Binding-site contacts:
Ligand atom O1G contacts residue GLY17 of chain 1.A at 2.7 Å (h-bond).
Ligand atom C2 contacts residue ASP154 of chain 1.A at 3.2 Å.
Ligand atom O2' contacts residue ASN18 of chain 1.A at 3.3 Å (h-bond).
Ligand atom C5 contacts residue PHE151 of chain 1.A at 3.3 Å (hydrophobic).
Ligand atom C6 contacts residue PHE151 of chain 1.A at 3.4 Å (hydrophobic).
Ligand atom O1G contacts residue THR16 of chain 1.A at 2.9 Å (h-bond).
Ligand atom O2A contacts residue MG1 of chain 1.J at 2.1 Å.
Ligand atom O3G contacts residue MG1 of chain 1.J at 2.4 Å.
Ligand atom O1A contacts residue LYS21 of chain 1.A at 2.8 Å (salt-bridge).
Ligand atom O1B contacts residue LYS91 of chain 1.A at 3.1 Å (salt-bridge).
Ligand atom N7 contacts residue ARG180 of chain 1.A at 3.4 Å (salt-bridge).
Ligand atom O3B contacts residue LYS21 of chain 1.A at 2.9 Å (salt-bridge).
Ligand atom O2B contacts residue ASN18 of chain 1.A at 3.0 Å (h-bond).
Ligand atom O4' contacts residue TRP153 of chain 1.A at 3.1 Å (h-bond).
Ligand atom O3A contacts residue MG1 of chain 1.J at 3.4 Å.
Ligand atom O2G contacts residue LYS21 of chain 1.A at 3.4 Å (salt-bridge).
Ligand atom C2' contacts residue ASN18 of chain 1.A at 3.4 Å.
Ligand atom PG contacts residue MG1 of chain 1.J at 3.2 Å.
Ligand atom N7 contacts residue THR75 of chain 1.A at 3.4 Å (h-bond).
Ligand atom O1G contacts residue ASN18 of chain 1.A at 3.1 Å (h-bond).
Ligand atom N1 contacts residue LYS174 of chain 1.A at 3.4 Å (salt-bridge).
Ligand atom O2A contacts residue GLU46 of chain 1.A at 3.0 Å (salt-bridge).
Ligand atom O6 contacts residue ARG180 of chain 1.A at 3.1 Å (salt-bridge).
Ligand atom O1A contacts residue THR75 of chain 1.A at 2.9 Å (h-bond).
Ligand atom O3G contacts residue LYS58 of chain 1.A at 3.0 Å (salt-bridge).
Ligand atom PB contacts residue MG1 of chain 1.J at 2.9 Å.
Ligand atom N1 contacts residue ASP154 of chain 1.A at 2.9 Å (salt-bridge).
Ligand atom C2 contacts residue PHE151 of chain 1.A at 3.3 Å (hydrophobic).
Ligand atom N3 contacts residue TRP153 of chain 1.A at 3.5 Å (h-bond).
Ligand atom O1B contacts residue MG1 of chain 1.J at 1.8 Å.
Ligand atom O6 contacts residue HIS179 of chain 1.A at 2.7 Å (h-bond).
Ligand atom O3B contacts residue MG1 of chain 1.J at 3.1 Å.
Ligand atom O6 contacts residue LYS174 of chain 1.A at 3.4 Å (salt-bridge).
Ligand atom PA contacts residue MG1 of chain 1.J at 3.2 Å.
Ligand atom O2G contacts residue THR16 of chain 1.A at 2.7 Å (h-bond).
Ligand atom O2G contacts residue LYS58 of chain 1.A at 3.3 Å (salt-bridge).
Ligand atom C5' contacts residue THR75 of chain 1.A at 3.4 Å.
Ligand atom C4 contacts residue TRP153 of chain 1.A at 3.4 Å (hydrophobic).
Ligand atom PG contacts residue THR16 of chain 1.A at 3.4 Å.
Ligand atom C8 contacts residue THR75 of chain 1.A at 3.4 Å.

A small-molecule ligand and the protein it binds are described below.
Small molecule (SMILES): O=P(O)(O)O[P](=O)(O)O[P](=O)(O)OC[C@H]1O[C@@H](n2cnc3c(O)ncnc32)[C@H](O)[C@@H]1O

Sequence of chain 1.A:
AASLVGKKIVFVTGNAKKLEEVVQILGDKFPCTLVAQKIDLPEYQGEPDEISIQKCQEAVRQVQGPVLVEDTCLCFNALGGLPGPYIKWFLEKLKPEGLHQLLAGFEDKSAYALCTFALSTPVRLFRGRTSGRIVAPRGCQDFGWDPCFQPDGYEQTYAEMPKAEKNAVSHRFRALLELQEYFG